Sequence of chain 1.A:
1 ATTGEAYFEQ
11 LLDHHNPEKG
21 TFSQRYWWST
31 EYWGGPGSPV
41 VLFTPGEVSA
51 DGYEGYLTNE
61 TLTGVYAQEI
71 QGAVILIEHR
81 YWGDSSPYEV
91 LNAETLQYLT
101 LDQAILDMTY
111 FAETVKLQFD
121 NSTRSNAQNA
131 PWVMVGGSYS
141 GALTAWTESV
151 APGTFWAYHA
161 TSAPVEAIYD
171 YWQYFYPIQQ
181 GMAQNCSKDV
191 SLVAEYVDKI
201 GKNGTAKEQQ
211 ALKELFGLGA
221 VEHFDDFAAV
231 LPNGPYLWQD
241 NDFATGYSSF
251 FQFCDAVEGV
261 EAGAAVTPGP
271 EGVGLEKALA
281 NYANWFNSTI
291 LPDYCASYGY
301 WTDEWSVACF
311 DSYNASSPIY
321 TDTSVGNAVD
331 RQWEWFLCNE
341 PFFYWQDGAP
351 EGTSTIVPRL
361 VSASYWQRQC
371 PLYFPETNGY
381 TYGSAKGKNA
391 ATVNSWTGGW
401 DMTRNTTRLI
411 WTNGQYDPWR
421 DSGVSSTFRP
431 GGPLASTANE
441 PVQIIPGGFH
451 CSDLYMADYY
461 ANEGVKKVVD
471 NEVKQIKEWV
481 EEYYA

A protein and the small-molecule ligand that binds it are described below.
Small molecule (SMILES): CC(=O)N[C@H]1[C@@H](O[C@H]2[C@H](O)[C@@H](NC(C)=O)CO[C@@H]2CO)O[C@H](CO)[C@@H](O[C@H]2O[C@H](CO)[C@@H](O)[C@H](O)[C@@H]2O)[C@@H]1O

Binding-site contacts:
Ligand atom C7 contacts residue ASN287 of chain 1.A at 3.4 Å.
Ligand atom O5 contacts residue TRP305 of chain 1.A at 3.4 Å (h-bond).
Ligand atom O5 contacts residue ASN287 of chain 1.A at 2.4 Å (h-bond).
Ligand atom C1 contacts residue GLY217 of chain 1.A at 4.0 Å.
Ligand atom O5 contacts residue GLY217 of chain 1.A at 3.8 Å.
Ligand atom C7 contacts residue SER288 of chain 1.A at 4.4 Å.
Ligand atom C3 contacts residue TRP305 of chain 1.A at 4.3 Å (hydrophobic).
Ligand atom C5 contacts residue TRP305 of chain 1.A at 3.6 Å (hydrophobic).
Ligand atom O3 contacts residue TRP305 of chain 1.A at 4.0 Å.
Ligand atom O7 contacts residue SER288 of chain 1.A at 3.5 Å.
Ligand atom C3 contacts residue ASN287 of chain 1.A at 3.8 Å.
Ligand atom O4 contacts residue TRP305 of chain 1.A at 4.4 Å.
Ligand atom C1 contacts residue TRP305 of chain 1.A at 4.2 Å (hydrophobic).
Ligand atom O7 contacts residue TRP305 of chain 1.A at 4.1 Å.
Ligand atom C6 contacts residue GLY217 of chain 1.A at 4.1 Å.
Ligand atom C6 contacts residue TRP305 of chain 1.A at 3.7 Å (hydrophobic).
Ligand atom O7 contacts residue ASN287 of chain 1.A at 3.6 Å (h-bond).
Ligand atom O5 contacts residue LEU291 of chain 1.A at 3.7 Å.
Ligand atom O6 contacts residue LEU291 of chain 1.A at 3.9 Å.
Ligand atom C8 contacts residue ASN284 of chain 1.A at 4.1 Å.
Ligand atom C8 contacts residue SER288 of chain 1.A at 4.4 Å.
Ligand atom C4 contacts residue TRP305 of chain 1.A at 3.8 Å (hydrophobic).
Ligand atom C4 contacts residue ASN287 of chain 1.A at 4.3 Å.
Ligand atom C1 contacts residue LEU291 of chain 1.A at 4.5 Å (hydrophobic).
Ligand atom C2 contacts residue TRP305 of chain 1.A at 4.0 Å (hydrophobic).
Ligand atom C6 contacts residue LEU291 of chain 1.A at 4.4 Å (hydrophobic).
Ligand atom C1 contacts residue ASN287 of chain 1.A at 1.5 Å.
Ligand atom C2 contacts residue ASN287 of chain 1.A at 2.4 Å.
Ligand atom N2 contacts residue ASN287 of chain 1.A at 2.9 Å (h-bond).
Ligand atom C5 contacts residue ASN287 of chain 1.A at 3.7 Å.
Ligand atom O6 contacts residue GLY217 of chain 1.A at 2.7 Å (h-bond).